The protein below binds the small molecule below.
Small molecule (SMILES): CC(=O)N[C@@H]1[C@@H](O)[C@H](O)[C@@H](CO)O[C@H]1O

Binding-site contacts:
Ligand atom C8 contacts residue ASN784 of chain 1.E at 4.4 Å.
Ligand atom O5 contacts residue ASN784 of chain 1.E at 2.5 Å (h-bond).
Ligand atom C7 contacts residue ASN784 of chain 1.E at 3.3 Å.
Ligand atom C6 contacts residue ARG876 of chain 1.E at 3.9 Å.
Ligand atom C5 contacts residue ASN784 of chain 1.E at 3.7 Å.
Ligand atom C1 contacts residue ASN784 of chain 1.E at 1.4 Å.
Ligand atom O5 contacts residue PHE783 of chain 1.E at 4.0 Å.
Ligand atom C2 contacts residue ASN784 of chain 1.E at 2.4 Å.
Ligand atom O6 contacts residue ARG876 of chain 1.E at 2.7 Å (salt-bridge).
Ligand atom C4 contacts residue ASN784 of chain 1.E at 4.3 Å.
Ligand atom O7 contacts residue ASN784 of chain 1.E at 3.5 Å.
Ligand atom O6 contacts residue PHE783 of chain 1.E at 4.4 Å.
Ligand atom C3 contacts residue ASN784 of chain 1.E at 3.8 Å.
Ligand atom N2 contacts residue ASN784 of chain 1.E at 2.8 Å (h-bond).

Sequence of chain 1.E:
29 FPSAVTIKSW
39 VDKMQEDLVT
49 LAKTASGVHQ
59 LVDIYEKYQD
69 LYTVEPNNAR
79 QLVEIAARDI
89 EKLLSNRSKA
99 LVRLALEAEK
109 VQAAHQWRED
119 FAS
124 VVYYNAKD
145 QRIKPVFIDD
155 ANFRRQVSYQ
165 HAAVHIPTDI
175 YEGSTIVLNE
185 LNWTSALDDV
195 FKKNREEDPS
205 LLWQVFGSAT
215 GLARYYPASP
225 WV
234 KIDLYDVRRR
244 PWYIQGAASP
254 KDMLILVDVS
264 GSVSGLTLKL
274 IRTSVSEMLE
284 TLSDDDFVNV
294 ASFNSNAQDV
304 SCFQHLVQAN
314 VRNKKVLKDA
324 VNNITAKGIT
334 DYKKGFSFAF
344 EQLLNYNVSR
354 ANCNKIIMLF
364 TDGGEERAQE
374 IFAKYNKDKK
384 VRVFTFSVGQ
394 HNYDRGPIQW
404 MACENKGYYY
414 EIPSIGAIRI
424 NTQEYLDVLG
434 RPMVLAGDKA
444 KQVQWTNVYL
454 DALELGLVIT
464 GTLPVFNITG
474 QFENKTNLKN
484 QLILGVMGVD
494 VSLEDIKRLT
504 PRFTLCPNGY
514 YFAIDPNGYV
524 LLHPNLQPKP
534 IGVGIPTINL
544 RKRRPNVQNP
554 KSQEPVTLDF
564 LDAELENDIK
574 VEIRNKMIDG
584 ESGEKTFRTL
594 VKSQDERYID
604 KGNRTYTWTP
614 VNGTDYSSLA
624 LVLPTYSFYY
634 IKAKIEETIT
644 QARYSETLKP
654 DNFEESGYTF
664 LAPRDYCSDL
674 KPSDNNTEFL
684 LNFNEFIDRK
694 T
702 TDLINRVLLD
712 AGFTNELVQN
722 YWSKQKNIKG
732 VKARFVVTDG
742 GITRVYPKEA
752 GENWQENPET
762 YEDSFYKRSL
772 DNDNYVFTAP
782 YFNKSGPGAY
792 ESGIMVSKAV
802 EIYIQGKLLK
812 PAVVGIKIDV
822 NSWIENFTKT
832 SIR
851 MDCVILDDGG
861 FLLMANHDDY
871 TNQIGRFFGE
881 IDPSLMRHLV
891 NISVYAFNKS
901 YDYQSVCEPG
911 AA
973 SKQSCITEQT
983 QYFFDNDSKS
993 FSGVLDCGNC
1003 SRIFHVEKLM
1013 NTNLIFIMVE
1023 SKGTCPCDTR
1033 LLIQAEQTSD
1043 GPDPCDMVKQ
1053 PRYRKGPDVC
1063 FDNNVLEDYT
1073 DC